A protein and the small-molecule ligand that binds it are described below.
Small molecule (SMILES): O=C[C@H](O)[C@@H](O)[C@H](O)[C@H](O)C(=O)O

Binding-site contacts:
Ligand atom C2 contacts residue ARG357 of chain 1.C at 3.8 Å.
Ligand atom O4 contacts residue ARG357 of chain 1.C at 3.8 Å.
Ligand atom C6 contacts residue HIS28 of chain 1.C at 3.9 Å.
Ligand atom O6B contacts residue ZN1 of chain 1.V at 2.4 Å.
Ligand atom C1 contacts residue TYR50 of chain 1.C at 3.3 Å (hydrophobic).
Ligand atom C2 contacts residue ASP355 of chain 1.C at 3.7 Å.
Ligand atom O6A contacts residue ARG170 of chain 1.C at 2.6 Å (salt-bridge).
Ligand atom O5 contacts residue HIS28 of chain 1.C at 3.7 Å.
Ligand atom C2 contacts residue ZN1 of chain 1.V at 3.8 Å.
Ligand atom C3 contacts residue TRP326 of chain 1.C at 3.9 Å (hydrophobic).
Ligand atom O6A contacts residue MET258 of chain 1.C at 3.8 Å.
Ligand atom C1 contacts residue ASP355 of chain 1.C at 3.9 Å.
Ligand atom O6A contacts residue TRP325 of chain 1.C at 3.9 Å.
Ligand atom O6B contacts residue MET258 of chain 1.C at 3.3 Å.
Ligand atom C5 contacts residue ZN1 of chain 1.V at 3.0 Å.
Ligand atom C1 contacts residue TRP326 of chain 1.C at 3.6 Å (hydrophobic).
Ligand atom C5 contacts residue TRP325 of chain 1.C at 3.6 Å (hydrophobic).
Ligand atom O6B contacts residue ARG170 of chain 1.C at 2.9 Å (salt-bridge).
Ligand atom O3 contacts residue HIS49 of chain 1.C at 3.0 Å (h-bond).
Ligand atom O5 contacts residue ASP355 of chain 1.C at 3.3 Å (salt-bridge).
Ligand atom O5 contacts residue ZN1 of chain 1.V at 2.2 Å.
Ligand atom O6A contacts residue SER223 of chain 1.C at 3.7 Å.
Ligand atom O6B contacts residue HIS28 of chain 1.C at 3.1 Å (h-bond).
Ligand atom C4 contacts residue HIS28 of chain 1.C at 3.8 Å.
Ligand atom O5 contacts residue TRP325 of chain 1.C at 2.7 Å (h-bond).
Ligand atom O2 contacts residue HIS49 of chain 1.C at 3.6 Å (h-bond).
Ligand atom C6 contacts residue ZN1 of chain 1.V at 3.1 Å.
Ligand atom O1 contacts residue TYR50 of chain 1.C at 2.8 Å (h-bond).
Ligand atom O6B contacts residue HIS26 of chain 1.C at 3.4 Å (h-bond).
Ligand atom C3 contacts residue ARG357 of chain 1.C at 3.9 Å.
Ligand atom O3 contacts residue ARG357 of chain 1.C at 3.0 Å (salt-bridge).
Ligand atom O5 contacts residue HIS26 of chain 1.C at 3.8 Å.
Ligand atom O1 contacts residue ASP355 of chain 1.C at 3.1 Å (salt-bridge).
Ligand atom C4 contacts residue ZN1 of chain 1.V at 3.5 Å.
Ligand atom C6 contacts residue MET258 of chain 1.C at 3.7 Å (hydrophobic).
Ligand atom C6 contacts residue TRP325 of chain 1.C at 4.0 Å (hydrophobic).
Ligand atom C4 contacts residue ARG357 of chain 1.C at 3.8 Å.
Ligand atom O2 contacts residue ARG357 of chain 1.C at 2.6 Å (salt-bridge).
Ligand atom C6 contacts residue ARG170 of chain 1.C at 3.4 Å.
Ligand atom O1 contacts residue TRP326 of chain 1.C at 3.8 Å.

Sequence of chain 1.C:
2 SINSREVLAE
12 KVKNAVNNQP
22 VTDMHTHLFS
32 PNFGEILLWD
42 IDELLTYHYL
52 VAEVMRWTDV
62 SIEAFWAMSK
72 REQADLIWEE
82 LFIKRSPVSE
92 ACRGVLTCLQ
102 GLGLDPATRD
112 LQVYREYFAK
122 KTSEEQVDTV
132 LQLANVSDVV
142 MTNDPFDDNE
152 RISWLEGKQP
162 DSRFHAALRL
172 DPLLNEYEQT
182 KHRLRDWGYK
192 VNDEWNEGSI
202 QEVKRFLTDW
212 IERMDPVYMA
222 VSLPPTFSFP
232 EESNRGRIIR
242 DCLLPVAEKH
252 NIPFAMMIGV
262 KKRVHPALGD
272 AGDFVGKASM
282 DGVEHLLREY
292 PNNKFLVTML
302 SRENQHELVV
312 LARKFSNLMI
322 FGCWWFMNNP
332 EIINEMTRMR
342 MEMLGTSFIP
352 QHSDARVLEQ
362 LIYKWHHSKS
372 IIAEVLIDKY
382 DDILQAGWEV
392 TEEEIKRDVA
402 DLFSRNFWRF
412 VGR